Sequence of chain 1.A:
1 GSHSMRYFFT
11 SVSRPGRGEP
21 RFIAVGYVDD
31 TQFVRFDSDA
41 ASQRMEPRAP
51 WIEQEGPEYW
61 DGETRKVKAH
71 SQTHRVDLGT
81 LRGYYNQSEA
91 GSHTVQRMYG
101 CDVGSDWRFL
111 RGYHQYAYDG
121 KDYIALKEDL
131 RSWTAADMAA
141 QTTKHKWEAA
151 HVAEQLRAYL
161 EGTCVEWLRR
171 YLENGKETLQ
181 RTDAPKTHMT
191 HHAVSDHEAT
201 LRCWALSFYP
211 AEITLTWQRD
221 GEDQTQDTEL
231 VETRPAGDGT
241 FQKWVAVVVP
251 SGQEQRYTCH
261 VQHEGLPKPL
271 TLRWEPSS

Binding-site contacts:
Ligand atom CD2 contacts residue TYR99 of chain 1.A at 3.3 Å (hydrophobic).
Ligand atom CD contacts residue TRP167 of chain 1.A at 3.7 Å (hydrophobic).
Ligand atom N contacts residue TYR171 of chain 1.A at 2.7 Å (h-bond).
Ligand atom N contacts residue GLU63 of chain 1.A at 2.7 Å (salt-bridge).
Ligand atom O contacts residue LYS66 of chain 1.A at 3.6 Å.
Ligand atom CA contacts residue TYR7 of chain 1.A at 3.4 Å (hydrophobic).
Ligand atom CD2 contacts residue PHE9 of chain 1.A at 3.5 Å (hydrophobic).
Ligand atom O contacts residue LYS66 of chain 1.A at 2.8 Å (salt-bridge).
Ligand atom CB contacts residue TRP167 of chain 1.A at 3.5 Å (hydrophobic).
Ligand atom CZ contacts residue TRP167 of chain 1.A at 3.8 Å (hydrophobic).
Ligand atom CB contacts residue TYR159 of chain 1.A at 3.5 Å (hydrophobic).
Ligand atom CA contacts residue TYR159 of chain 1.A at 3.5 Å (hydrophobic).
Ligand atom N contacts residue LYS66 of chain 1.A at 3.7 Å.
Ligand atom C contacts residue TYR7 of chain 1.A at 3.3 Å (hydrophobic).
Ligand atom CD2 contacts residue TYR7 of chain 1.A at 3.5 Å (hydrophobic).
Ligand atom N contacts residue TYR7 of chain 1.A at 3.5 Å (h-bond).
Ligand atom N contacts residue TYR159 of chain 1.A at 3.7 Å.
Ligand atom N contacts residue TYR99 of chain 1.A at 3.0 Å (h-bond).
Ligand atom O contacts residue TYR159 of chain 1.A at 3.7 Å.
Ligand atom C contacts residue LYS66 of chain 1.A at 3.7 Å.
Ligand atom CB contacts residue GLU63 of chain 1.A at 3.4 Å.
Ligand atom NH2 contacts residue GLU63 of chain 1.A at 3.7 Å.
Ligand atom C contacts residue TYR159 of chain 1.A at 3.8 Å (hydrophobic).
Ligand atom CG contacts residue THR163 of chain 1.A at 3.8 Å.
Ligand atom ND2 contacts residue LEU156 of chain 1.A at 3.1 Å.
Ligand atom O contacts residue HIS70 of chain 1.A at 3.3 Å.
Ligand atom NE contacts residue TRP167 of chain 1.A at 3.6 Å.
Ligand atom C contacts residue GLU63 of chain 1.A at 3.6 Å.
Ligand atom CD contacts residue GLU63 of chain 1.A at 3.5 Å.
Ligand atom O contacts residue TYR7 of chain 1.A at 3.6 Å.
Ligand atom CG contacts residue TYR159 of chain 1.A at 3.6 Å (hydrophobic).
Ligand atom O contacts residue TYR159 of chain 1.A at 2.6 Å (h-bond).
Ligand atom CA contacts residue GLU63 of chain 1.A at 3.6 Å.
Ligand atom CD1 contacts residue VAL67 of chain 1.A at 3.5 Å (hydrophobic).
Ligand atom CB contacts residue TYR99 of chain 1.A at 3.6 Å (hydrophobic).
Ligand atom N contacts residue TYR7 of chain 1.A at 2.6 Å (h-bond).
Ligand atom CD1 contacts residue MET45 of chain 1.A at 3.6 Å (hydrophobic).
Ligand atom CA contacts residue GLU63 of chain 1.A at 3.5 Å.
Ligand atom CA contacts residue TYR171 of chain 1.A at 3.6 Å (hydrophobic).
Ligand atom CG contacts residue GLU63 of chain 1.A at 3.6 Å.

A protein and the small-molecule ligand that binds it are described below.
Small molecule (SMILES): CC(C)C[C@H](NC(=O)[C@@H](N)CCCN=C(N)N)C(=O)N[C@H](C=O)CC(N)=O